This small molecule binds to this protein.
Small molecule (SMILES): CC(=O)N[C@H]1[C@H](O[C@H]2C[C@@H](C(=O)NCCS(=O)(=O)O)[NH2+][C@@H]2CO)O[C@H](CO)[C@@H](OS(=O)(=O)O)[C@@H]1O

Sequence of chain 1.A:
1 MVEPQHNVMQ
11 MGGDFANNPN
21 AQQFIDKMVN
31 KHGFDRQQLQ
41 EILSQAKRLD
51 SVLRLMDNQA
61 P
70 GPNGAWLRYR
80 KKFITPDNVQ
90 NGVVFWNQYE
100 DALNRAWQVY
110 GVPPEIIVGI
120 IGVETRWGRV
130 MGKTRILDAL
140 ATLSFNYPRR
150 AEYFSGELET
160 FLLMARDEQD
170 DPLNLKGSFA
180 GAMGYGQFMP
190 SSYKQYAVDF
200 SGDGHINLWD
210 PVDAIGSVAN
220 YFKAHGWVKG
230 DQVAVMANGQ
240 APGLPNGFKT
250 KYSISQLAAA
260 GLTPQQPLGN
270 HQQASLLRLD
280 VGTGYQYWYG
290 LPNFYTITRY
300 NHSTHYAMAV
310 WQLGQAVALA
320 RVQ

Binding-site contacts:
Ligand atom C10 contacts residue SER177 of chain 1.A at 3.8 Å.
Ligand atom O9 contacts residue ASN300 of chain 1.A at 3.0 Å (h-bond).
Ligand atom O7 contacts residue PHE187 of chain 1.A at 3.7 Å.
Ligand atom C2 contacts residue TYR299 of chain 1.A at 3.5 Å (hydrophobic).
Ligand atom O7 contacts residue MET188 of chain 1.A at 3.0 Å (h-bond).
Ligand atom O4 contacts residue HIS301 of chain 1.A at 3.5 Å.
Ligand atom C7 contacts residue SER191 of chain 1.A at 3.4 Å.
Ligand atom O10 contacts residue ALA179 of chain 1.A at 3.7 Å.
Ligand atom OS2 contacts residue SER177 of chain 1.A at 4.0 Å.
Ligand atom C8 contacts residue PHE187 of chain 1.A at 3.8 Å (hydrophobic).
Ligand atom O7 contacts residue GLN186 of chain 1.A at 4.0 Å.
Ligand atom C9 contacts residue GLU123 of chain 1.A at 3.3 Å.
Ligand atom C7 contacts residue TYR220 of chain 1.A at 3.9 Å (hydrophobic).
Ligand atom C12 contacts residue GLN59 of chain 1.A at 4.0 Å.
Ligand atom O6 contacts residue TYR152 of chain 1.A at 3.3 Å (h-bond).
Ligand atom O6 contacts residue ARG149 of chain 1.A at 3.3 Å (salt-bridge).
Ligand atom C8 contacts residue TYR220 of chain 1.A at 3.6 Å (hydrophobic).
Ligand atom O42 contacts residue HIS301 of chain 1.A at 3.7 Å.
Ligand atom N2 contacts residue TYR220 of chain 1.A at 3.5 Å (h-bond).
Ligand atom O1 contacts residue MET188 of chain 1.A at 3.7 Å.
Ligand atom N3 contacts residue ALA179 of chain 1.A at 3.9 Å.
Ligand atom O10 contacts residue ALA181 of chain 1.A at 3.4 Å.
Ligand atom C10 contacts residue ALA179 of chain 1.A at 4.0 Å (hydrophobic).
Ligand atom O7 contacts residue SER191 of chain 1.A at 2.8 Å (h-bond).
Ligand atom O9 contacts residue TYR299 of chain 1.A at 3.7 Å.
Ligand atom O3 contacts residue TYR220 of chain 1.A at 2.9 Å (h-bond).
Ligand atom C3 contacts residue TYR299 of chain 1.A at 3.9 Å (hydrophobic).
Ligand atom CA contacts residue GLN186 of chain 1.A at 3.4 Å.
Ligand atom O3 contacts residue SER191 of chain 1.A at 3.6 Å.
Ligand atom N2 contacts residue TYR299 of chain 1.A at 3.0 Å (h-bond).
Ligand atom O1 contacts residue TYR299 of chain 1.A at 3.9 Å.
Ligand atom C3 contacts residue TYR220 of chain 1.A at 3.5 Å (hydrophobic).
Ligand atom C1 contacts residue TYR299 of chain 1.A at 3.3 Å (hydrophobic).
Ligand atom C9 contacts residue TYR299 of chain 1.A at 4.0 Å (hydrophobic).
Ligand atom O43 contacts residue TYR152 of chain 1.A at 3.6 Å.
Ligand atom C8 contacts residue TYR299 of chain 1.A at 3.4 Å (hydrophobic).
Ligand atom C11 contacts residue ALA179 of chain 1.A at 3.6 Å (hydrophobic).
Ligand atom O9 contacts residue GLU123 of chain 1.A at 2.6 Å (salt-bridge).
Ligand atom C9 contacts residue GLN186 of chain 1.A at 3.3 Å.
Ligand atom O10 contacts residue SER177 of chain 1.A at 2.7 Å (h-bond).